This small molecule binds to this protein.
Small molecule (SMILES): COc1ncnc(NS(=O)(=O)c2ccc(NCC3=Nc4c(nc(N)[nH]c4=O)NC3)cc2)c1OC

Binding-site contacts:
Ligand atom C6 contacts residue ARG686 of chain 1.B at 3.6 Å.
Ligand atom C9 contacts residue ASP482 of chain 1.B at 3.6 Å.
Ligand atom C5 contacts residue PHE580 of chain 1.B at 3.7 Å (hydrophobic).
Ligand atom N3 contacts residue ASP575 of chain 1.B at 2.5 Å (salt-bridge).
Ligand atom C30 contacts residue ARG610 of chain 1.B at 3.7 Å.
Ligand atom C9 contacts residue ARG686 of chain 1.B at 3.5 Å.
Ligand atom C4 contacts residue MET529 of chain 1.B at 3.5 Å (hydrophobic).
Ligand atom C6 contacts residue ASP482 of chain 1.B at 3.7 Å.
Ligand atom N1 contacts residue ARG686 of chain 1.B at 3.7 Å.
Ligand atom C4 contacts residue ASP575 of chain 1.B at 3.6 Å.
Ligand atom N1 contacts residue ASN502 of chain 1.B at 3.4 Å (h-bond).
Ligand atom N7 contacts residue LYS609 of chain 1.B at 3.2 Å (salt-bridge).
Ligand atom N11 contacts residue PHE603 of chain 1.B at 3.5 Å.
Ligand atom O23 contacts residue ARG610 of chain 1.B at 2.8 Å (salt-bridge).
Ligand atom C5 contacts residue LYS609 of chain 1.B at 3.8 Å.
Ligand atom N11 contacts residue ASN502 of chain 1.B at 3.0 Å (h-bond).
Ligand atom N10 contacts residue ASP482 of chain 1.B at 2.8 Å (salt-bridge).
Ligand atom C8 contacts residue ARG686 of chain 1.B at 3.6 Å.
Ligand atom N11 contacts residue ASP575 of chain 1.B at 2.6 Å (salt-bridge).
Ligand atom C13 contacts residue PO41 of chain 1.L at 3.1 Å.
Ligand atom C2 contacts residue MET529 of chain 1.B at 3.6 Å (hydrophobic).
Ligand atom O24 contacts residue ARG610 of chain 1.B at 3.7 Å.
Ligand atom O23 contacts residue LYS609 of chain 1.B at 3.2 Å.
Ligand atom C34 contacts residue ARG610 of chain 1.B at 3.5 Å.
Ligand atom N10 contacts residue ARG686 of chain 1.B at 3.3 Å.
Ligand atom N1 contacts residue ILE504 of chain 1.B at 3.6 Å.
Ligand atom C4 contacts residue LYS609 of chain 1.B at 3.5 Å.
Ligand atom C17 contacts residue GLY579 of chain 1.B at 3.6 Å.
Ligand atom N14 contacts residue PHE580 of chain 1.B at 3.3 Å.
Ligand atom C2 contacts residue ASP575 of chain 1.B at 2.9 Å.
Ligand atom N3 contacts residue MET529 of chain 1.B at 3.2 Å (h-bond).
Ligand atom C32 contacts residue ASP539 of chain 1.B at 3.6 Å.
Ligand atom C15 contacts residue LYS609 of chain 1.B at 3.7 Å.
Ligand atom O12 contacts residue LYS609 of chain 1.B at 2.6 Å (salt-bridge).
Ligand atom C9 contacts residue PHE436 of chain 1.B at 3.7 Å (hydrophobic).
Ligand atom C16 contacts residue PHE580 of chain 1.B at 3.7 Å (hydrophobic).
Ligand atom O12 contacts residue GLY605 of chain 1.B at 3.5 Å (h-bond).
Ligand atom N7 contacts residue PHE580 of chain 1.B at 3.4 Å.
Ligand atom C29 contacts residue ARG610 of chain 1.B at 3.7 Å.
Ligand atom C20 contacts residue PO41 of chain 1.L at 3.2 Å.

Sequence of chain 1.B:
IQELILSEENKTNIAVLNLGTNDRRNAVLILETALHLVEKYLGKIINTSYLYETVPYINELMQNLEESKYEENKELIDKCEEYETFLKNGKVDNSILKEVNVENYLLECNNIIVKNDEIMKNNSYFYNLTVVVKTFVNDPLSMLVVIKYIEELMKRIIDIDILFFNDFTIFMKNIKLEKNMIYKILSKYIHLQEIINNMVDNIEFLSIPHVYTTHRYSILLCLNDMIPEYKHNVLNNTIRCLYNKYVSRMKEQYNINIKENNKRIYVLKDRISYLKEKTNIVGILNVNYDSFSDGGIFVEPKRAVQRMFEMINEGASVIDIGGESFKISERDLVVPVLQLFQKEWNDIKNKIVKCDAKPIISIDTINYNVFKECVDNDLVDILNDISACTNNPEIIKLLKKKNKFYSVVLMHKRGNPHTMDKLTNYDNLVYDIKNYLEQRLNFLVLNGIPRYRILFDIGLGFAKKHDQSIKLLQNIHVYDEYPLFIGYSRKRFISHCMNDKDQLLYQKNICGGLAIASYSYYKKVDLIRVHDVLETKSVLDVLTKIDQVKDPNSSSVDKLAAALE